Binding-site contacts:
Ligand atom N15 contacts residue CYS32 of chain 3.A at 3.8 Å.
Ligand atom C19 contacts residue GNP1 of chain 3.H at 3.1 Å.
Ligand atom C17 contacts residue CYS32 of chain 3.A at 2.6 Å (hydrophobic).
Ligand atom C17 contacts residue GNP1 of chain 3.H at 3.7 Å.
Ligand atom C19 contacts residue GLU31 of chain 3.A at 3.6 Å.
Ligand atom O18 contacts residue CYS32 of chain 3.A at 2.8 Å (h-bond).
Ligand atom O18 contacts residue GNP1 of chain 3.H at 4.0 Å.
Ligand atom C19 contacts residue ASP30 of chain 3.A at 4.1 Å.
Ligand atom C16 contacts residue ASP30 of chain 3.A at 4.5 Å.
Ligand atom C12 contacts residue CYS32 of chain 3.A at 4.4 Å (hydrophobic).
Ligand atom C16 contacts residue CYS32 of chain 3.A at 4.4 Å (hydrophobic).
Ligand atom C19 contacts residue CYS32 of chain 3.A at 1.8 Å (hydrophobic).

Sequence of chain 3.A:
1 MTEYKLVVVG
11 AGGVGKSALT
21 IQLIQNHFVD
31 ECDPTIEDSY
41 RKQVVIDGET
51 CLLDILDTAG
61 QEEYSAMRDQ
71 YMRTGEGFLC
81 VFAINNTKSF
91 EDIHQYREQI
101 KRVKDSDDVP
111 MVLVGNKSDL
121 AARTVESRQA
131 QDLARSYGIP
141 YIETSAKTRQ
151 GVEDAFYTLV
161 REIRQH

A small-molecule ligand and the protein it binds are described below.
Small molecule (SMILES): CC(=O)N(C)CCN(C)c1ccc([N+](=O)[O-])c2nonc12